Binding-site contacts:
Ligand atom CK4 contacts residue TYR249 of chain 2.A at 3.8 Å (hydrophobic).
Ligand atom CK5 contacts residue ASN242 of chain 2.A at 3.5 Å.
Ligand atom CK6 contacts residue PHE186 of chain 2.A at 3.5 Å (hydrophobic).
Ligand atom OK2 contacts residue FE21 of chain 2.B at 2.0 Å.
Ligand atom CK4 contacts residue PHE186 of chain 2.A at 4.0 Å (hydrophobic).
Ligand atom OK1 contacts residue GLU260 of chain 2.A at 3.2 Å (salt-bridge).
Ligand atom CK9 contacts residue HIS208 of chain 2.A at 3.9 Å.
Ligand atom CK3 contacts residue TYR249 of chain 2.A at 3.0 Å (hydrophobic).
Ligand atom CK6 contacts residue ILE172 of chain 2.A at 3.8 Å (hydrophobic).
Ligand atom OK1 contacts residue FE21 of chain 2.B at 2.2 Å.
Ligand atom OK2 contacts residue TYR249 of chain 2.A at 2.6 Å (h-bond).
Ligand atom CK5 contacts residue HIS240 of chain 2.A at 3.4 Å.
Ligand atom OK1 contacts residue HIS194 of chain 2.A at 3.1 Å (h-bond).
Ligand atom CK7 contacts residue TYR249 of chain 2.A at 3.5 Å (hydrophobic).
Ligand atom OK1 contacts residue HIS240 of chain 2.A at 3.5 Å (h-bond).
Ligand atom OK2 contacts residue HIS209 of chain 2.A at 2.7 Å.
Ligand atom CK3 contacts residue FE21 of chain 2.B at 2.9 Å.
Ligand atom CK6 contacts residue HIS240 of chain 2.A at 3.3 Å.
Ligand atom CKA contacts residue HIS208 of chain 2.A at 3.7 Å.
Ligand atom CKC contacts residue TYR249 of chain 2.A at 3.5 Å (hydrophobic).
Ligand atom CK4 contacts residue HIS240 of chain 2.A at 3.2 Å.
Ligand atom OK1 contacts residue HIS145 of chain 2.A at 3.1 Å (h-bond).
Ligand atom OK2 contacts residue HIS240 of chain 2.A at 4.0 Å.
Ligand atom CK1 contacts residue PHE186 of chain 2.A at 3.6 Å (hydrophobic).
Ligand atom CK5 contacts residue PHE186 of chain 2.A at 3.7 Å (hydrophobic).
Ligand atom OK2 contacts residue GLU260 of chain 2.A at 3.3 Å (salt-bridge).
Ligand atom CK4 contacts residue FE21 of chain 2.B at 2.9 Å.
Ligand atom CK2 contacts residue TYR249 of chain 2.A at 3.4 Å (hydrophobic).
Ligand atom CKC contacts residue THR280 of chain 2.A at 3.7 Å.
Ligand atom CK1 contacts residue THR280 of chain 2.A at 3.9 Å.
Ligand atom CKA contacts residue PHE201 of chain 2.A at 4.0 Å (hydrophobic).
Ligand atom CK5 contacts residue HIS194 of chain 2.A at 3.6 Å.
Ligand atom CK6 contacts residue ASN242 of chain 2.A at 3.3 Å.
Ligand atom CK4 contacts residue HIS194 of chain 2.A at 3.6 Å.
Ligand atom CK2 contacts residue HIS240 of chain 2.A at 3.5 Å.
Ligand atom CK1 contacts residue HIS240 of chain 2.A at 3.5 Å.
Ligand atom CK9 contacts residue PHE201 of chain 2.A at 3.7 Å (hydrophobic).
Ligand atom CK8 contacts residue HIS209 of chain 2.A at 3.9 Å.
Ligand atom CK3 contacts residue HIS209 of chain 2.A at 4.0 Å.
Ligand atom CK3 contacts residue HIS240 of chain 2.A at 3.5 Å.

The protein below binds the small molecule below.
Small molecule (SMILES): Oc1cccc(-c2ccccc2)c1O

Sequence of chain 2.A:
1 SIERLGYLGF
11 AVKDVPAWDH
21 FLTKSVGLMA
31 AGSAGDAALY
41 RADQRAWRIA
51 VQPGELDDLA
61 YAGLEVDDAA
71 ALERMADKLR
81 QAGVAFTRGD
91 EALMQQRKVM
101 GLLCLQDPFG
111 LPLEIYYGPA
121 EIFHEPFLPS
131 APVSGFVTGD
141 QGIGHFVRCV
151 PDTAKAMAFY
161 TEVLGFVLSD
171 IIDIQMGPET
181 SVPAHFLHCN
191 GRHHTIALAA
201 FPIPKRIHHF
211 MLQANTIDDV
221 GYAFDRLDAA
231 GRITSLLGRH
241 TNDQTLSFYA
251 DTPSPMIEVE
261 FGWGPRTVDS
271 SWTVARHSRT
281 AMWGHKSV